Sequence of chain 1.B:
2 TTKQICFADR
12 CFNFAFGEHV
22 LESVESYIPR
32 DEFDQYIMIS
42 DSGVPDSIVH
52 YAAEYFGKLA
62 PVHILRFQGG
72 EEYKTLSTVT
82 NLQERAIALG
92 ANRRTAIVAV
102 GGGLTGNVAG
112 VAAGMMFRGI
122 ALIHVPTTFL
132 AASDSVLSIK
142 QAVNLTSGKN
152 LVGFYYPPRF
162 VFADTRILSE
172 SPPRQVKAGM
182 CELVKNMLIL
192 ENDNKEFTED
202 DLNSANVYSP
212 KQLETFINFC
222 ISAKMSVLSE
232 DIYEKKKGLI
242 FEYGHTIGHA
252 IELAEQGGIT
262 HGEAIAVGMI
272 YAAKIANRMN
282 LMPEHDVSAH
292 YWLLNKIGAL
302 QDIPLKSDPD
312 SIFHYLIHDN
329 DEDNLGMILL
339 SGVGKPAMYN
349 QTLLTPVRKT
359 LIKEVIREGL

This protein binds this small molecule.
Small molecule (SMILES): O=P(O)(O)OC[C@H]1C[C@@H](O)[C@H](O)[C@@H](O)[C@@H]1O

Sequence of chain 1.A:
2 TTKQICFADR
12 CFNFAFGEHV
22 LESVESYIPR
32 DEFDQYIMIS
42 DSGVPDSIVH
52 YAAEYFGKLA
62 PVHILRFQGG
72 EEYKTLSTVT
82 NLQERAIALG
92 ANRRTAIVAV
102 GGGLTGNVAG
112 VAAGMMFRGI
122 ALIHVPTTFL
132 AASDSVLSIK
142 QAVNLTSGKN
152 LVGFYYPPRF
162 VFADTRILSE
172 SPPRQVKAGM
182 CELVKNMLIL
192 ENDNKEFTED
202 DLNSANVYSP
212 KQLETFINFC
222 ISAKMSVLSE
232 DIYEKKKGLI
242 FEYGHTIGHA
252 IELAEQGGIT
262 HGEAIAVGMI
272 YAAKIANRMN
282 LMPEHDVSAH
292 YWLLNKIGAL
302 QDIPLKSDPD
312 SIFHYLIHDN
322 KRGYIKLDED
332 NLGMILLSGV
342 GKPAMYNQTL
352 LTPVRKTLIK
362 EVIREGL

Binding-site contacts:
Ligand atom OAH contacts residue CO1 of chain 1.I at 2.1 Å.
Ligand atom CAK contacts residue NAD1 of chain 1.K at 3.1 Å.
Ligand atom OAP contacts residue LYS141 of chain 1.B at 3.0 Å (salt-bridge).
Ligand atom OAO contacts residue ARG119 of chain 1.A at 2.6 Å (salt-bridge).
Ligand atom OAI contacts residue ASP135 of chain 1.B at 3.0 Å (salt-bridge).
Ligand atom OAL contacts residue GLU243 of chain 1.B at 3.7 Å.
Ligand atom OAG contacts residue CO1 of chain 1.I at 2.3 Å.
Ligand atom PAM contacts residue NAD1 of chain 1.K at 3.6 Å.
Ligand atom CAE contacts residue GLU235 of chain 1.B at 3.6 Å.
Ligand atom OAI contacts residue LYS186 of chain 1.B at 2.7 Å (salt-bridge).
Ligand atom OAG contacts residue HIS262 of chain 1.B at 3.2 Å (h-bond).
Ligand atom CAC contacts residue ASP135 of chain 1.B at 3.3 Å.
Ligand atom CAB contacts residue HIS246 of chain 1.B at 3.4 Å.
Ligand atom CAB contacts residue PHE242 of chain 1.B at 3.7 Å (hydrophobic).
Ligand atom CAB contacts residue LYS186 of chain 1.B at 3.6 Å.
Ligand atom CAC contacts residue LYS225 of chain 1.B at 3.5 Å.
Ligand atom CAB contacts residue CO1 of chain 1.I at 3.1 Å.
Ligand atom CAC contacts residue LYS186 of chain 1.B at 3.8 Å.
Ligand atom OAI contacts residue PHE242 of chain 1.B at 3.2 Å.
Ligand atom OAL contacts residue LYS141 of chain 1.B at 3.2 Å (salt-bridge).
Ligand atom OAL contacts residue NAD1 of chain 1.K at 3.3 Å (h-bond).
Ligand atom OAP contacts residue ARG119 of chain 1.A at 3.2 Å (salt-bridge).
Ligand atom CAD contacts residue GLU235 of chain 1.B at 3.4 Å.
Ligand atom CAA contacts residue CO1 of chain 1.I at 3.1 Å.
Ligand atom CAB contacts residue ASP135 of chain 1.B at 3.6 Å.
Ligand atom OAG contacts residue HIS246 of chain 1.B at 2.9 Å (h-bond).
Ligand atom CAD contacts residue LYS225 of chain 1.B at 3.8 Å.
Ligand atom OAN contacts residue HIS250 of chain 1.B at 3.7 Å.
Ligand atom OAI contacts residue LYS225 of chain 1.B at 3.3 Å (salt-bridge).
Ligand atom OAJ contacts residue LYS225 of chain 1.B at 2.9 Å (salt-bridge).
Ligand atom CAA contacts residue HIS246 of chain 1.B at 3.7 Å.
Ligand atom PAM contacts residue ARG119 of chain 1.A at 3.8 Å.
Ligand atom CAF contacts residue GLU243 of chain 1.B at 3.9 Å.
Ligand atom OAH contacts residue GLU183 of chain 1.B at 2.9 Å (salt-bridge).
Ligand atom OAH contacts residue ASP135 of chain 1.B at 2.8 Å (salt-bridge).
Ligand atom OAH contacts residue LYS186 of chain 1.B at 3.0 Å (salt-bridge).
Ligand atom OAH contacts residue HIS246 of chain 1.B at 3.0 Å (h-bond).
Ligand atom OAO contacts residue NAD1 of chain 1.K at 2.8 Å (h-bond).
Ligand atom OAJ contacts residue GLU235 of chain 1.B at 2.8 Å (salt-bridge).
Ligand atom OAO contacts residue ASN151 of chain 1.B at 3.5 Å (h-bond).